Binding-site contacts:
Ligand atom C11 contacts residue ASP80 of chain 1.A at 3.7 Å.
Ligand atom C12 contacts residue HIS78 of chain 1.A at 3.6 Å.
Ligand atom O2 contacts residue SER79 of chain 1.A at 3.7 Å.
Ligand atom O1 contacts residue ASN166 of chain 1.A at 3.4 Å (h-bond).
Ligand atom C6 contacts residue ZN1 of chain 1.D at 3.1 Å.
Ligand atom S1 contacts residue TRP27 of chain 1.A at 3.7 Å.
Ligand atom O1 contacts residue LEU164 of chain 1.A at 3.4 Å (h-bond).
Ligand atom N3 contacts residue ZN1 of chain 1.D at 3.0 Å.
Ligand atom O2 contacts residue ASP80 of chain 1.A at 3.0 Å (salt-bridge).
Ligand atom C12 contacts residue ZN1 of chain 1.C at 2.7 Å.
Ligand atom C12 contacts residue ASP80 of chain 1.A at 3.2 Å.
Ligand atom O4 contacts residue HIS76 of chain 1.A at 3.5 Å (h-bond).
Ligand atom N3 contacts residue ASN166 of chain 1.A at 3.7 Å.
Ligand atom O3 contacts residue ASP80 of chain 1.A at 2.6 Å (salt-bridge).
Ligand atom O3 contacts residue ZN1 of chain 1.C at 2.7 Å.
Ligand atom O contacts residue CYS157 of chain 1.A at 3.5 Å (h-bond).
Ligand atom C7 contacts residue LYS160 of chain 1.A at 2.9 Å.
Ligand atom C7 contacts residue ZN1 of chain 1.D at 3.0 Å.
Ligand atom O5 contacts residue VAL29 of chain 1.A at 3.5 Å (h-bond).
Ligand atom O4 contacts residue HIS78 of chain 1.A at 2.4 Å.
Ligand atom C7 contacts residue HIS196 of chain 1.A at 3.6 Å.
Ligand atom O contacts residue ZN1 of chain 1.D at 2.4 Å.
Ligand atom O6 contacts residue THR31 of chain 1.A at 2.8 Å (h-bond).
Ligand atom O1 contacts residue LYS160 of chain 1.A at 2.3 Å (salt-bridge).
Ligand atom O contacts residue HIS196 of chain 1.A at 2.6 Å.
Ligand atom C1 contacts residue HIS196 of chain 1.A at 3.6 Å.
Ligand atom N3 contacts residue ZN1 of chain 1.C at 3.7 Å.
Ligand atom O4 contacts residue ASP80 of chain 1.A at 3.1 Å (salt-bridge).
Ligand atom O3 contacts residue CYS157 of chain 1.A at 3.4 Å (h-bond).
Ligand atom C12 contacts residue ZN1 of chain 1.D at 3.0 Å.
Ligand atom O3 contacts residue ZN1 of chain 1.D at 1.9 Å.
Ligand atom C14 contacts residue TRP27 of chain 1.A at 3.6 Å (hydrophobic).
Ligand atom O4 contacts residue ZN1 of chain 1.C at 2.4 Å.
Ligand atom C8 contacts residue ASN166 of chain 1.A at 3.7 Å.
Ligand atom N3 contacts residue HIS138 of chain 1.A at 3.6 Å.
Ligand atom O3 contacts residue HIS138 of chain 1.A at 3.7 Å.
Ligand atom O contacts residue LYS160 of chain 1.A at 2.8 Å (salt-bridge).
Ligand atom C11 contacts residue PHE50 of chain 1.A at 3.7 Å (hydrophobic).
Ligand atom C7 contacts residue HIS138 of chain 1.A at 3.5 Å.
Ligand atom O1 contacts residue HIS138 of chain 1.A at 2.9 Å.

Sequence of chain 1.A:
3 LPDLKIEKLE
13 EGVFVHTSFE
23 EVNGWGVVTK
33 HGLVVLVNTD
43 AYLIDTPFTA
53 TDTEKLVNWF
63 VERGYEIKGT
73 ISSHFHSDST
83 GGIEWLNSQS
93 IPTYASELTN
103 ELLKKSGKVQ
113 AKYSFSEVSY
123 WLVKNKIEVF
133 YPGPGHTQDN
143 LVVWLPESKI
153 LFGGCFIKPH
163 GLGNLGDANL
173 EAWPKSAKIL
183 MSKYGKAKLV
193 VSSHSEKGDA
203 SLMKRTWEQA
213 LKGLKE

This small molecule binds to this protein.
Small molecule (SMILES): C[C@@H](O)[C@@H](C(=O)O)[C@H]1NC(C(=O)O)=C(S[C@@H]2CN[C@H](CNS(N)(=O)=O)C2)[C@@H]1C